Sequence of chain 1.A:
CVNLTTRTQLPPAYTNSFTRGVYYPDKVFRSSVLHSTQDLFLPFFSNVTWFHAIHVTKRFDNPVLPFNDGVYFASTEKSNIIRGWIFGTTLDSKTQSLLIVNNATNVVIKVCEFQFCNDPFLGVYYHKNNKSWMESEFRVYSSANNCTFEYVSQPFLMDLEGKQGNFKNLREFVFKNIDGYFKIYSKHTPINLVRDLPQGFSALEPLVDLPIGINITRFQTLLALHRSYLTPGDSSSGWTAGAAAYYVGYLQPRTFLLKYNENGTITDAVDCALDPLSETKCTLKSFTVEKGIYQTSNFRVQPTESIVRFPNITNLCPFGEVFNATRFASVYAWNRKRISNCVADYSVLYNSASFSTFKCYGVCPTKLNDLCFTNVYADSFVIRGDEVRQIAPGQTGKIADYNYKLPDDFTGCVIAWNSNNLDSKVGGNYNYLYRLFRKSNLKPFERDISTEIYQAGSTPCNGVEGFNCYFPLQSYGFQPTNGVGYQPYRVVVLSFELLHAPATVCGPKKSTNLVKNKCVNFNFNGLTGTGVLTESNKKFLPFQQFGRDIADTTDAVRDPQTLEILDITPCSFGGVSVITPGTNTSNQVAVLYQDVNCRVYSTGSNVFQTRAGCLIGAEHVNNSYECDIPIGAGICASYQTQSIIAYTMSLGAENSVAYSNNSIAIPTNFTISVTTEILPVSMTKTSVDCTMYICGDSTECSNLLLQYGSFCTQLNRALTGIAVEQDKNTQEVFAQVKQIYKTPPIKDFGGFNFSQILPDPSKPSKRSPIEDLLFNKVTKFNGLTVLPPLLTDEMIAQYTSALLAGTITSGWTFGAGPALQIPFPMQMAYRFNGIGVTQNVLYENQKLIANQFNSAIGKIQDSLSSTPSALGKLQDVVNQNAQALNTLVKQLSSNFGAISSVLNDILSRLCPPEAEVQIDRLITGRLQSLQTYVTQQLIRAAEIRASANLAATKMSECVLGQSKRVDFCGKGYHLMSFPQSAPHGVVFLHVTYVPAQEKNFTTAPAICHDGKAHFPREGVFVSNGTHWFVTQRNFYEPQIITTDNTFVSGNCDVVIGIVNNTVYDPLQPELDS

Binding-site contacts:
Ligand atom O6 contacts residue THR236 of chain 1.A at 3.6 Å.
Ligand atom O5 contacts residue ASN234 of chain 1.A at 2.5 Å (h-bond).
Ligand atom O5 contacts residue THR236 of chain 1.A at 3.8 Å.
Ligand atom O5 contacts residue THR108 of chain 1.A at 4.1 Å.
Ligand atom O7 contacts residue ASN234 of chain 1.A at 3.6 Å (h-bond).
Ligand atom C7 contacts residue ASN234 of chain 1.A at 3.3 Å.
Ligand atom C3 contacts residue ASN234 of chain 1.A at 3.9 Å.
Ligand atom C4 contacts residue ASN234 of chain 1.A at 4.4 Å.
Ligand atom C8 contacts residue ASN234 of chain 1.A at 4.4 Å.
Ligand atom C5 contacts residue ASN234 of chain 1.A at 3.9 Å.
Ligand atom C8 contacts residue GLU465 of chain 1.G at 3.0 Å.
Ligand atom C2 contacts residue ASN234 of chain 1.A at 2.5 Å.
Ligand atom O7 contacts residue ARG457 of chain 1.G at 3.2 Å (salt-bridge).
Ligand atom C1 contacts residue ASN234 of chain 1.A at 1.5 Å.
Ligand atom C8 contacts residue LEU461 of chain 1.G at 3.8 Å (hydrophobic).
Ligand atom N2 contacts residue ASN234 of chain 1.A at 2.8 Å (h-bond).
Ligand atom N2 contacts residue GLU465 of chain 1.G at 4.4 Å.
Ligand atom C7 contacts residue ASP467 of chain 1.G at 4.4 Å.
Ligand atom O3 contacts residue SER459 of chain 1.G at 3.0 Å (h-bond).
Ligand atom C7 contacts residue GLU465 of chain 1.G at 4.2 Å.
Ligand atom C3 contacts residue SER459 of chain 1.G at 4.4 Å.
Ligand atom C7 contacts residue ARG457 of chain 1.G at 3.6 Å.
Ligand atom C5 contacts residue THR236 of chain 1.A at 4.3 Å.
Ligand atom C8 contacts residue ARG457 of chain 1.G at 3.6 Å.
Ligand atom C1 contacts residue THR236 of chain 1.A at 4.2 Å.
Ligand atom C1 contacts residue THR108 of chain 1.A at 4.3 Å.
Ligand atom O7 contacts residue ASP467 of chain 1.G at 3.5 Å (salt-bridge).

Sequence of chain 1.G:
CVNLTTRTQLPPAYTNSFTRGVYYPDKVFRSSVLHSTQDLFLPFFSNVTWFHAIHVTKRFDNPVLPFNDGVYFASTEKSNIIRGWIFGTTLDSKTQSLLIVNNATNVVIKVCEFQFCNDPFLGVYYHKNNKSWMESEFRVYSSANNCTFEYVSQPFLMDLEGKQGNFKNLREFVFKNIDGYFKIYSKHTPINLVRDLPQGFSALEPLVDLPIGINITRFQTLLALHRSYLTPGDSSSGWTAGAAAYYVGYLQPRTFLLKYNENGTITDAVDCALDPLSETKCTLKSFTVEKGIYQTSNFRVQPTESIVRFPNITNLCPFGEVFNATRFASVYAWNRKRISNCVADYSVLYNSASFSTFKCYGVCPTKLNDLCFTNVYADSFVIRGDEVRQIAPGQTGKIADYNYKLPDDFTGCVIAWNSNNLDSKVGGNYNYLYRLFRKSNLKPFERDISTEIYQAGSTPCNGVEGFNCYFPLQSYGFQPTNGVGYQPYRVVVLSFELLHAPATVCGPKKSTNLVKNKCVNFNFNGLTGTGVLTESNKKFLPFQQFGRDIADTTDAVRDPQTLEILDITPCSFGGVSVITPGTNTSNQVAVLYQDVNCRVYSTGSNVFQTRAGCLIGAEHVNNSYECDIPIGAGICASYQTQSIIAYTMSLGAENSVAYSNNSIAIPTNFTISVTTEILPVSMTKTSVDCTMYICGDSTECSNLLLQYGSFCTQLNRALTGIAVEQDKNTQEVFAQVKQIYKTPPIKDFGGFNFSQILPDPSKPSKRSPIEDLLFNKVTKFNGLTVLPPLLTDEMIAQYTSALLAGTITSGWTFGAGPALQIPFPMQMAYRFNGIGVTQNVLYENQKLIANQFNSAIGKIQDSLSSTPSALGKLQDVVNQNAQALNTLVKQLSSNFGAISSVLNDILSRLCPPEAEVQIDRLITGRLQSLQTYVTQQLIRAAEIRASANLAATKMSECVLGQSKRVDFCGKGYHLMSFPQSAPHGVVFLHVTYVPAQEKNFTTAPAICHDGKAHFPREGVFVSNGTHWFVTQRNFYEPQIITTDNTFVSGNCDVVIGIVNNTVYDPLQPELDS

The protein below binds the small molecule below.
Small molecule (SMILES): CC(=O)N[C@@H]1[C@@H](O)[C@H](O)[C@@H](CO)O[C@H]1O